Binding-site contacts:
Ligand atom C6 contacts residue TRP219 of chain 1.B at 3.7 Å (hydrophobic).
Ligand atom C7 contacts residue TRP134 of chain 1.B at 3.7 Å (hydrophobic).
Ligand atom C6 contacts residue TRP42 of chain 1.B at 3.5 Å (hydrophobic).
Ligand atom C1 contacts residue TRP42 of chain 1.B at 3.6 Å (hydrophobic).
Ligand atom O4 contacts residue GLN211 of chain 1.B at 4.0 Å.
Ligand atom O7 contacts residue TRP134 of chain 1.B at 3.0 Å (h-bond).
Ligand atom O6A contacts residue ARG221 of chain 1.B at 2.9 Å (salt-bridge).
Ligand atom C3 contacts residue ASN88 of chain 1.B at 3.5 Å.
Ligand atom O6B contacts residue GLN211 of chain 1.B at 2.9 Å (h-bond).
Ligand atom C2 contacts residue ASN88 of chain 1.B at 3.9 Å.
Ligand atom C4 contacts residue TYR338 of chain 1.B at 3.6 Å (hydrophobic).
Ligand atom C3 contacts residue TRP42 of chain 1.B at 3.6 Å (hydrophobic).
Ligand atom O6 contacts residue HIS339 of chain 1.B at 3.5 Å.
Ligand atom O2 contacts residue HIS87 of chain 1.B at 3.7 Å.
Ligand atom C3 contacts residue ASP149 of chain 1.B at 3.4 Å.
Ligand atom O5 contacts residue GLN211 of chain 1.B at 3.5 Å (h-bond).
Ligand atom C6 contacts residue GLN211 of chain 1.B at 3.8 Å.
Ligand atom C3 contacts residue TYR338 of chain 1.B at 3.3 Å (hydrophobic).
Ligand atom O3 contacts residue ASN88 of chain 1.B at 3.0 Å (h-bond).
Ligand atom O6B contacts residue TRP219 of chain 1.B at 3.6 Å.
Ligand atom C8 contacts residue TRP134 of chain 1.B at 3.6 Å (hydrophobic).
Ligand atom C5 contacts residue TYR338 of chain 1.B at 3.3 Å (hydrophobic).
Ligand atom O3 contacts residue ASP149 of chain 1.B at 2.5 Å (salt-bridge).
Ligand atom C6 contacts residue HIS339 of chain 1.B at 3.5 Å.
Ligand atom C2 contacts residue TYR338 of chain 1.B at 4.0 Å (hydrophobic).
Ligand atom C4 contacts residue TRP42 of chain 1.B at 3.3 Å (hydrophobic).
Ligand atom O6A contacts residue TRP219 of chain 1.B at 3.5 Å.
Ligand atom C4 contacts residue ASP149 of chain 1.B at 3.1 Å.
Ligand atom C1 contacts residue TYR338 of chain 1.B at 3.7 Å (hydrophobic).
Ligand atom C6 contacts residue ARG221 of chain 1.B at 3.5 Å.
Ligand atom O6B contacts residue ARG221 of chain 1.B at 2.8 Å (salt-bridge).
Ligand atom O6A contacts residue TRP42 of chain 1.B at 3.7 Å.
Ligand atom O6A contacts residue TRP225 of chain 1.B at 3.6 Å (h-bond).
Ligand atom C5 contacts residue ASP149 of chain 1.B at 3.9 Å.
Ligand atom O6B contacts residue TRP42 of chain 1.B at 4.0 Å.
Ligand atom O6B contacts residue TYR338 of chain 1.B at 3.5 Å.
Ligand atom C5 contacts residue GLN211 of chain 1.B at 4.0 Å.
Ligand atom C5 contacts residue TRP42 of chain 1.B at 3.4 Å (hydrophobic).
Ligand atom O3 contacts residue HIS87 of chain 1.B at 3.4 Å.
Ligand atom O2 contacts residue ASN88 of chain 1.B at 3.0 Å (h-bond).

Sequence of chain 1.B:
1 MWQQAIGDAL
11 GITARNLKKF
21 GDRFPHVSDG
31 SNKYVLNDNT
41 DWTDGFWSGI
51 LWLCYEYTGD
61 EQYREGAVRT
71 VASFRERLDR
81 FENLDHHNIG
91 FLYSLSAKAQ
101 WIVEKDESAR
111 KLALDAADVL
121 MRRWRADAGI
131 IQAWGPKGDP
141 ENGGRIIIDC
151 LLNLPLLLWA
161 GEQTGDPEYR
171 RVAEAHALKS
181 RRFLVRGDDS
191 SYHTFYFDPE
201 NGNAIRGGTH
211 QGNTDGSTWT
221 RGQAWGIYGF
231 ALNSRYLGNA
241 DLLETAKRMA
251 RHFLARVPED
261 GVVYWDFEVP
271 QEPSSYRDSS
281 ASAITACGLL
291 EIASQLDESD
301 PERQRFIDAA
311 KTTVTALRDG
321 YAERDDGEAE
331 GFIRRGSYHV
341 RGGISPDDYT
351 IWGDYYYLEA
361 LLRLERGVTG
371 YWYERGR

This protein binds this small molecule.
Small molecule (SMILES): CC(=O)N[C@@H]1[C@@H](O[C@@H]2OC(C(=O)O)=C[C@H](O)[C@H]2O)[C@@H](O)[C@@H](CO)O[C@H]1O